Binding-site contacts:
Ligand atom O contacts residue ALA156 of chain 1.A at 3.1 Å.
Ligand atom SD contacts residue GLU26 of chain 1.A at 3.5 Å.
Ligand atom CB contacts residue VAL83 of chain 1.B at 3.7 Å (hydrophobic).
Ligand atom O contacts residue ARG29 of chain 1.A at 3.7 Å.
Ligand atom O contacts residue GLY81 of chain 1.B at 3.0 Å (h-bond).
Ligand atom CA contacts residue GLY81 of chain 1.B at 3.9 Å.
Ligand atom CD2 contacts residue LEU82 of chain 1.B at 3.5 Å (hydrophobic).
Ligand atom CE2 contacts residue LEU82 of chain 1.B at 3.6 Å (hydrophobic).
Ligand atom SD contacts residue VAL25 of chain 1.A at 3.9 Å.
Ligand atom OD2 contacts residue ARG21 of chain 1.A at 3.6 Å.
Ligand atom CG1 contacts residue ARG29 of chain 1.A at 3.7 Å.
Ligand atom CD contacts residue ARG34 of chain 1.B at 3.9 Å.
Ligand atom OXT contacts residue ALA36 of chain 1.B at 3.3 Å.
Ligand atom CG1 contacts residue ASP152 of chain 1.A at 3.8 Å.
Ligand atom O contacts residue SER154 of chain 1.A at 3.5 Å (h-bond).
Ligand atom CG contacts residue ARG29 of chain 1.A at 3.9 Å.
Ligand atom O contacts residue LEU158 of chain 1.A at 3.8 Å.
Ligand atom CE contacts residue GLU26 of chain 1.A at 3.8 Å.
Ligand atom O contacts residue LEU82 of chain 1.B at 3.0 Å.
Ligand atom CB contacts residue SER154 of chain 1.A at 3.9 Å.
Ligand atom O contacts residue ASP152 of chain 1.A at 3.5 Å (salt-bridge).
Ligand atom OD1 contacts residue ARG21 of chain 1.A at 3.9 Å.
Ligand atom C contacts residue LYS67 of chain 1.B at 3.8 Å.
Ligand atom CG1 contacts residue ILE65 of chain 1.B at 3.6 Å (hydrophobic).
Ligand atom CA contacts residue SER154 of chain 1.A at 3.9 Å.
Ligand atom C contacts residue GLY81 of chain 1.B at 3.9 Å.
Ligand atom C contacts residue ALA36 of chain 1.B at 3.8 Å (hydrophobic).
Ligand atom CG2 contacts residue ILE65 of chain 1.B at 3.9 Å (hydrophobic).
Ligand atom N contacts residue GLY81 of chain 1.B at 3.3 Å (h-bond).
Ligand atom OXT contacts residue LYS67 of chain 1.B at 2.9 Å (salt-bridge).
Ligand atom CG1 contacts residue VAL83 of chain 1.B at 3.3 Å (hydrophobic).
Ligand atom SD contacts residue ARG29 of chain 1.A at 3.5 Å (salt-bridge).
Ligand atom O contacts residue ARG29 of chain 1.A at 3.5 Å (salt-bridge).
Ligand atom CE2 contacts residue ARG34 of chain 1.B at 3.9 Å.
Ligand atom CG2 contacts residue VAL55 of chain 1.B at 3.9 Å (hydrophobic).
Ligand atom O contacts residue ALA36 of chain 1.B at 3.5 Å (h-bond).
Ligand atom O contacts residue VAL83 of chain 1.B at 3.9 Å.
Ligand atom C contacts residue LEU82 of chain 1.B at 3.9 Å (hydrophobic).
Ligand atom CB contacts residue GLY81 of chain 1.B at 3.9 Å.
Ligand atom CG2 contacts residue ARG169 of chain 1.A at 3.8 Å.

Sequence of chain 1.B:
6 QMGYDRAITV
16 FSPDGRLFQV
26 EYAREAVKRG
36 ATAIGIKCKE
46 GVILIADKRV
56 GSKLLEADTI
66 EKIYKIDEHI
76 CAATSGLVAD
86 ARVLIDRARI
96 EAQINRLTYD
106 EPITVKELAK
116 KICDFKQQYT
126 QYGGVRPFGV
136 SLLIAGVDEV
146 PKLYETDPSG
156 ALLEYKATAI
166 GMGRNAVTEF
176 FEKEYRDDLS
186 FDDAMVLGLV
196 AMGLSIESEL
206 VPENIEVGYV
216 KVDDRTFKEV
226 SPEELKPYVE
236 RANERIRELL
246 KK

Sequence of chain 1.A:
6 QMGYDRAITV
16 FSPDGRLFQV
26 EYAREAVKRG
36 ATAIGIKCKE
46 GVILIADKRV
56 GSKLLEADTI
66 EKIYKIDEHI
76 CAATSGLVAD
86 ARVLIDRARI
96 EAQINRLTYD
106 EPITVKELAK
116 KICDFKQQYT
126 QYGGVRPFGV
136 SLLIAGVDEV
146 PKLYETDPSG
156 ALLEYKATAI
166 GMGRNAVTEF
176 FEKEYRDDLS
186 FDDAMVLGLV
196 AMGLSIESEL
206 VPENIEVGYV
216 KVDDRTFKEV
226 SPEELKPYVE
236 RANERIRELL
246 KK

This protein binds this small molecule.
Small molecule (SMILES): CSCC[C@H](NC(=O)[C@@H](NC(=O)CNC(=O)[C@H](CCCCN)NC(=O)[C@H](CC(C)C)NC(=O)[C@H](CC(=O)O)NC(=O)[C@@H]1CCCN1)C(C)C)C(=O)N[C@@H](Cc1ccccc1)C(=O)N[C@H](C(=O)O)C(C)C